A protein and the small-molecule ligand that binds it are described below.
Small molecule (SMILES): CC(=O)N[C@H]1[C@H](O[C@H]2[C@H](O)[C@@H](NC(C)=O)CO[C@@H]2CO)O[C@H](CO)[C@@H](O[C@@H]2O[C@H](CO)[C@@H](O)[C@H](O)[C@@H]2O)[C@@H]1O

Sequence of chain 1.A:
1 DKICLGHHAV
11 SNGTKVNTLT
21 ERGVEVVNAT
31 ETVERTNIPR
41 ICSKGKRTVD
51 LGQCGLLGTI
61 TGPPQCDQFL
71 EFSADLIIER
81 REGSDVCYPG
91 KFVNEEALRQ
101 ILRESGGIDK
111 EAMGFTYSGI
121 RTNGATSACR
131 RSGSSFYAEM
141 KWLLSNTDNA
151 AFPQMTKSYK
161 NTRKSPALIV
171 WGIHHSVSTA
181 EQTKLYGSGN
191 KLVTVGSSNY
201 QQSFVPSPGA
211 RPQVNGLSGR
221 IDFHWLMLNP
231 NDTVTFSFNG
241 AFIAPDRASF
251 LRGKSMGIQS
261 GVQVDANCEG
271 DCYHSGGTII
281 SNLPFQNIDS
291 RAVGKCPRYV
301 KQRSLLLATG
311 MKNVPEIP

Binding-site contacts:
Ligand atom O7 contacts residue ASN28 of chain 1.A at 4.0 Å.
Ligand atom O5 contacts residue THR309 of chain 1.A at 3.2 Å (h-bond).
Ligand atom C7 contacts residue ASN28 of chain 1.A at 3.5 Å.
Ligand atom O5 contacts residue ASN28 of chain 1.A at 2.4 Å (h-bond).
Ligand atom O3 contacts residue ASN28 of chain 1.A at 4.5 Å.
Ligand atom C5 contacts residue THR309 of chain 1.A at 4.4 Å.
Ligand atom C3 contacts residue ASN28 of chain 1.A at 3.5 Å.
Ligand atom C2 contacts residue ASN28 of chain 1.A at 2.1 Å.
Ligand atom C4 contacts residue ASN28 of chain 1.A at 4.1 Å.
Ligand atom C6 contacts residue THR309 of chain 1.A at 4.3 Å.
Ligand atom O6 contacts residue THR309 of chain 1.A at 3.8 Å.
Ligand atom C1 contacts residue THR309 of chain 1.A at 3.8 Å.
Ligand atom O6 contacts residue LEU52 of chain 1.B at 3.5 Å.
Ligand atom C5 contacts residue ASN28 of chain 1.A at 3.6 Å.
Ligand atom C8 contacts residue ASN28 of chain 1.A at 4.5 Å.
Ligand atom C8 contacts residue THR30 of chain 1.A at 3.4 Å.
Ligand atom C1 contacts residue ASN28 of chain 1.A at 1.4 Å.
Ligand atom N2 contacts residue ASN28 of chain 1.A at 2.5 Å (h-bond).
Ligand atom C6 contacts residue THR30 of chain 1.A at 4.0 Å.

Sequence of chain 1.B:
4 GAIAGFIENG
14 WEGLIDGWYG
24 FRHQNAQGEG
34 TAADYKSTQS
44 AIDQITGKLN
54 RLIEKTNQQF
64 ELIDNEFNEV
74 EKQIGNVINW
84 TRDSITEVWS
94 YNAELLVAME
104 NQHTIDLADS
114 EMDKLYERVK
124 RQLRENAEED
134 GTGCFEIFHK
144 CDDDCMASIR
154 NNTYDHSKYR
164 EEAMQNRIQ